Binding-site contacts:
Ligand atom CD2 contacts residue GLN78 of chain 1.B at 3.7 Å.
Ligand atom CD1 contacts residue GLU245 of chain 1.B at 3.8 Å.
Ligand atom CD1 contacts residue VAL79 of chain 1.B at 3.7 Å (hydrophobic).
Ligand atom CD1 contacts residue GLN78 of chain 1.B at 4.0 Å.
Ligand atom C contacts residue ILE61 of chain 1.B at 3.8 Å (hydrophobic).
Ligand atom N contacts residue GLU245 of chain 1.B at 4.0 Å.
Ligand atom CD1 contacts residue LEU82 of chain 1.B at 4.1 Å (hydrophobic).
Ligand atom CD2 contacts residue LEU82 of chain 1.B at 3.8 Å (hydrophobic).
Ligand atom CB contacts residue GLU245 of chain 1.B at 3.9 Å.
Ligand atom N contacts residue GLU245 of chain 1.B at 3.0 Å (salt-bridge).
Ligand atom NE2 contacts residue VAL79 of chain 1.B at 3.7 Å.
Ligand atom O contacts residue ILE61 of chain 1.B at 3.6 Å.
Ligand atom CA contacts residue ILE61 of chain 1.B at 4.1 Å (hydrophobic).
Ligand atom CD2 contacts residue GLU83 of chain 1.B at 3.7 Å.
Ligand atom CB contacts residue GLU245 of chain 1.B at 3.4 Å.
Ligand atom CB contacts residue ILE61 of chain 1.B at 3.8 Å (hydrophobic).
Ligand atom O contacts residue LYS65 of chain 1.B at 2.8 Å (salt-bridge).
Ligand atom CA contacts residue GLU245 of chain 1.B at 3.7 Å.
Ligand atom CD1 contacts residue ILE61 of chain 1.B at 3.6 Å (hydrophobic).
Ligand atom CA contacts residue GLU245 of chain 1.B at 3.8 Å.
Ligand atom CD2 contacts residue VAL79 of chain 1.B at 3.6 Å (hydrophobic).
Ligand atom CG contacts residue ILE61 of chain 1.B at 3.9 Å (hydrophobic).
Ligand atom C contacts residue LYS65 of chain 1.B at 3.3 Å.
Ligand atom CD1 contacts residue LEU242 of chain 1.B at 3.8 Å (hydrophobic).
Ligand atom CD2 contacts residue LEU75 of chain 1.B at 3.5 Å (hydrophobic).
Ligand atom CG1 contacts residue GLU245 of chain 1.B at 3.3 Å.
Ligand atom CD1 contacts residue ASP241 of chain 1.B at 3.7 Å.
Ligand atom CD2 contacts residue ILE61 of chain 1.B at 3.6 Å (hydrophobic).
Ligand atom NZ contacts residue GLU83 of chain 1.B at 2.6 Å (salt-bridge).
Ligand atom CD2 contacts residue VAL79 of chain 1.B at 3.3 Å (hydrophobic).
Ligand atom N contacts residue ILE61 of chain 1.B at 4.1 Å.
Ligand atom CD1 contacts residue LEU242 of chain 1.B at 3.5 Å (hydrophobic).
Ligand atom CE contacts residue GLU83 of chain 1.B at 3.6 Å.
Ligand atom CB contacts residue LEU75 of chain 1.B at 4.0 Å (hydrophobic).
Ligand atom NE2 contacts residue LEU75 of chain 1.B at 4.0 Å.
Ligand atom C contacts residue GLU245 of chain 1.B at 4.0 Å.
Ligand atom O contacts residue ASN62 of chain 1.B at 3.7 Å.
Ligand atom CD contacts residue GLU83 of chain 1.B at 3.7 Å.
Ligand atom NZ contacts residue VAL79 of chain 1.B at 3.5 Å.
Ligand atom O contacts residue LYS65 of chain 1.B at 3.3 Å.

Sequence of chain 1.B:
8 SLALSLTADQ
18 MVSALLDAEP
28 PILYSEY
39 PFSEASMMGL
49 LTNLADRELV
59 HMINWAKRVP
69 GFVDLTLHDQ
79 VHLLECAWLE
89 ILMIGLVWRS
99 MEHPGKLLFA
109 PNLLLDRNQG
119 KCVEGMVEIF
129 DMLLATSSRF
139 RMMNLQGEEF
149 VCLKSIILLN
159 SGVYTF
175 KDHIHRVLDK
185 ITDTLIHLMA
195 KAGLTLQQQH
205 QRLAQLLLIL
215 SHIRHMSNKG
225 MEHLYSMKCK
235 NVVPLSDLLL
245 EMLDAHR

This protein binds this small molecule.
Small molecule (SMILES): CC[C@H](C)[C@H](NC(=O)[C@@H](N)CCCCN)C(=O)N[C@@H](CC(C)C)C(=O)N[C@@H](CC1=NC=NC1)C(=O)N[C@@H](CCCN=C(N)N)C(=O)N[C@@H](CC(C)C)C(=O)N[C@@H](CC(C)C)C(=O)N[C@@H](CCC(N)=O)C(=O)N[C@H](C=O)CC(=O)O